This small molecule binds to this protein.
Small molecule (SMILES): CC(=O)N[C@H]1[C@H](O[C@H]2[C@H](O)[C@@H](NC(C)=O)CO[C@@H]2CO)O[C@H](CO)[C@@H](O)[C@@H]1O

Sequence of chain 1.E:
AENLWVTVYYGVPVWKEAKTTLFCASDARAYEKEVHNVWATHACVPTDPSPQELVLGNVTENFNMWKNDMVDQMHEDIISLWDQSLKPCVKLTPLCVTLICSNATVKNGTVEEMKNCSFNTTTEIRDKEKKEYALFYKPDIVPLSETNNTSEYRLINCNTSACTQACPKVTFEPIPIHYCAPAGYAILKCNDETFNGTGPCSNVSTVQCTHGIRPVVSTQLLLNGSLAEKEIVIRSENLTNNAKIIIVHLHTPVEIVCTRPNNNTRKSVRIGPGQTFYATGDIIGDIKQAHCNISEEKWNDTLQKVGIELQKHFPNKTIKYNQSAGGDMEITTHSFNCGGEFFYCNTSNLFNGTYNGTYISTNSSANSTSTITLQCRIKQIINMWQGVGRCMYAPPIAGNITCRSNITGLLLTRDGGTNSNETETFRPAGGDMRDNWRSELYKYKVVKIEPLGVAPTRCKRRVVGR

Binding-site contacts:
Ligand atom O7 contacts residue ILE284 of chain 1.E at 4.3 Å.
Ligand atom O6 contacts residue ASN263 of chain 1.E at 4.1 Å.
Ligand atom C5 contacts residue ILE284 of chain 1.E at 4.1 Å (hydrophobic).
Ligand atom C3 contacts residue ASN263 of chain 1.E at 3.8 Å.
Ligand atom O6 contacts residue ASN264 of chain 1.E at 4.3 Å.
Ligand atom O7 contacts residue ASN263 of chain 1.E at 2.8 Å (h-bond).
Ligand atom C2 contacts residue ILE284 of chain 1.E at 3.9 Å (hydrophobic).
Ligand atom C5 contacts residue ASN263 of chain 1.E at 3.6 Å.
Ligand atom C1 contacts residue ASN263 of chain 1.E at 1.4 Å.
Ligand atom C3 contacts residue ILE284 of chain 1.E at 4.5 Å (hydrophobic).
Ligand atom C2 contacts residue ASN263 of chain 1.E at 2.5 Å.
Ligand atom C1 contacts residue ILE284 of chain 1.E at 4.0 Å (hydrophobic).
Ligand atom C6 contacts residue ILE284 of chain 1.E at 4.2 Å (hydrophobic).
Ligand atom O5 contacts residue ILE284 of chain 1.E at 3.4 Å.
Ligand atom C7 contacts residue ASN263 of chain 1.E at 3.2 Å.
Ligand atom C4 contacts residue ILE284 of chain 1.E at 3.9 Å (hydrophobic).
Ligand atom O5 contacts residue ASN263 of chain 1.E at 2.3 Å (h-bond).
Ligand atom N2 contacts residue ASN263 of chain 1.E at 3.0 Å (h-bond).
Ligand atom C4 contacts residue ASN263 of chain 1.E at 4.2 Å.
Ligand atom O6 contacts residue THR265 of chain 1.E at 4.0 Å.